Binding-site contacts:
Ligand atom C2 contacts residue ASN256 of chain 1.A at 2.5 Å.
Ligand atom C1 contacts residue ASN256 of chain 1.A at 1.4 Å.
Ligand atom O7 contacts residue ASN256 of chain 1.A at 3.9 Å.
Ligand atom C5 contacts residue ASN256 of chain 1.A at 3.6 Å.
Ligand atom C3 contacts residue ASN256 of chain 1.A at 3.8 Å.
Ligand atom C4 contacts residue ASN256 of chain 1.A at 4.2 Å.
Ligand atom N2 contacts residue ASN256 of chain 1.A at 3.0 Å (h-bond).
Ligand atom C7 contacts residue ASN256 of chain 1.A at 3.7 Å.
Ligand atom O5 contacts residue ASN256 of chain 1.A at 2.3 Å (h-bond).
Ligand atom O5 contacts residue ARG531 of chain 1.C at 4.1 Å.

A small-molecule ligand and the protein it binds are described below.
Small molecule (SMILES): CC(=O)N[C@H]1[C@H](O[C@H]2[C@H](O)[C@@H](NC(C)=O)CO[C@@H]2CO)O[C@H](CO)[C@@H](O[C@@H]2O[C@H](CO)[C@@H](O)[C@H](O)[C@@H]2O)[C@@H]1O

Sequence of chain 1.A:
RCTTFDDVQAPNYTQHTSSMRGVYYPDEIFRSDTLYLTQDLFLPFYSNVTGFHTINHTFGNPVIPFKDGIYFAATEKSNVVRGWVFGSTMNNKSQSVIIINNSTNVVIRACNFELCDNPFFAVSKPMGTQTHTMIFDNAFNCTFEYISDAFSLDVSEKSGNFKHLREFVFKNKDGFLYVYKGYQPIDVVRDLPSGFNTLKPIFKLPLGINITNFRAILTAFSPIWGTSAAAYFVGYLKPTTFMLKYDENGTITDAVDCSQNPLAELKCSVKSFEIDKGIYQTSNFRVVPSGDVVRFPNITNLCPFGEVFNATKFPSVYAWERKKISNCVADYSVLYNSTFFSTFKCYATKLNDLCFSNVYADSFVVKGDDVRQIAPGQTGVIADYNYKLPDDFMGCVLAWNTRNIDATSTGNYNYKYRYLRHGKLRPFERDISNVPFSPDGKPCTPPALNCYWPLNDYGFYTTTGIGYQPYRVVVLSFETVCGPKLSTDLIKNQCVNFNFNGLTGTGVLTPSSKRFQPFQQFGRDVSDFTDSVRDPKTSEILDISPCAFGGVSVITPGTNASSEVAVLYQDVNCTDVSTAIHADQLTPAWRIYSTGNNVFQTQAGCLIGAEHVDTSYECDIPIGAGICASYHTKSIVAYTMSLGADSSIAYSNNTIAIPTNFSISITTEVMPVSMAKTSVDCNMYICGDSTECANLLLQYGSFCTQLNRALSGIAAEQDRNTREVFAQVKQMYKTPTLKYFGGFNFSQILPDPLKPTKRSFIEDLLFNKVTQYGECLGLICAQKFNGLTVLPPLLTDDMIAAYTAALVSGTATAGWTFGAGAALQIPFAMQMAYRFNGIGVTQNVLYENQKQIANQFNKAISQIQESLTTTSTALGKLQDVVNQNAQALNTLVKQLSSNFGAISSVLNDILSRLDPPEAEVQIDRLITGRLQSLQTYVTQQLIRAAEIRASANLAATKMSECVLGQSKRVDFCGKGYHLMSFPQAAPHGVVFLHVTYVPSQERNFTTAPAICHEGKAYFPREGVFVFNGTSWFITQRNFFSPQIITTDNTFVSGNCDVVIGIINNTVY

Sequence of chain 1.C:
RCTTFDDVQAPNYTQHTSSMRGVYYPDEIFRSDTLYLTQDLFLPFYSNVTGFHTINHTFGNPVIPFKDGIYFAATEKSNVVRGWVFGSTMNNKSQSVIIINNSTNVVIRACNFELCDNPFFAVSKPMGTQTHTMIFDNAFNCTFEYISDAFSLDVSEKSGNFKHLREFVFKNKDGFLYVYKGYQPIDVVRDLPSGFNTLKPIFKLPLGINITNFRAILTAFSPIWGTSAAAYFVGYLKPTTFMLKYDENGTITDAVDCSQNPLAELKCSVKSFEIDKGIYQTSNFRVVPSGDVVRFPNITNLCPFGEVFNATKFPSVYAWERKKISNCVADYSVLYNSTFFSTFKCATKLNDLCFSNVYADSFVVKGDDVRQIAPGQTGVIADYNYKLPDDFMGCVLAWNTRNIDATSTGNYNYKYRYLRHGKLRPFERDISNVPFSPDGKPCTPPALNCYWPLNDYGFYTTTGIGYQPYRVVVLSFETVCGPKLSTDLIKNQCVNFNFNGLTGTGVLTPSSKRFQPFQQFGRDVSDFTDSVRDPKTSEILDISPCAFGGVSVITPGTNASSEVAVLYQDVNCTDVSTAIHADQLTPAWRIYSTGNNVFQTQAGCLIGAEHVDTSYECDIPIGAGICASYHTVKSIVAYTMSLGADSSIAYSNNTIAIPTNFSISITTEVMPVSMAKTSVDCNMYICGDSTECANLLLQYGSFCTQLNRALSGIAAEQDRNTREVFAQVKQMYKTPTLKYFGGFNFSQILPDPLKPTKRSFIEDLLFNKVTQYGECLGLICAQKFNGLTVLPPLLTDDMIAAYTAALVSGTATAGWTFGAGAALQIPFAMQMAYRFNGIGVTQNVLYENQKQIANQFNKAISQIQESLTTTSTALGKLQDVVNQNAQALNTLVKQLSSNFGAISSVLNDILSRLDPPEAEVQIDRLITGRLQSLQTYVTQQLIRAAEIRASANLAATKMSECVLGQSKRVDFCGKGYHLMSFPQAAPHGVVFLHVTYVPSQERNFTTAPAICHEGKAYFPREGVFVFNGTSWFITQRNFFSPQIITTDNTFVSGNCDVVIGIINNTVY